A protein and the small-molecule ligand that binds it are described below.
Small molecule (SMILES): CC(=O)N[C@H]1[C@H](O[C@H]2[C@H](O)[C@@H](NC(C)=O)CO[C@@H]2CO)O[C@H](CO)[C@@H](O[C@@H]2O[C@H](CO[C@H]3O[C@H](CO)[C@@H](O)[C@H](O)[C@@H]3O)[C@@H](O)[C@H](O[C@H]3O[C@H](CO)[C@@H](O)[C@H](O)[C@@H]3O[C@H]3O[C@H](CO)[C@@H](O)[C@H](O)[C@@H]3O)[C@@H]2O)[C@@H]1O

Binding-site contacts:
Ligand atom N2 contacts residue SER412 of chain 1.A at 4.0 Å.
Ligand atom C5 contacts residue THR179 of chain 1.A at 3.8 Å.
Ligand atom C5 contacts residue LYS405 of chain 1.A at 3.9 Å.
Ligand atom O4 contacts residue ILE404 of chain 1.A at 3.8 Å.
Ligand atom O6 contacts residue LYS409 of chain 1.A at 3.8 Å.
Ligand atom O5 contacts residue ASN232 of chain 1.A at 2.3 Å (h-bond).
Ligand atom C6 contacts residue PHE180 of chain 1.A at 4.0 Å (hydrophobic).
Ligand atom C6 contacts residue THR179 of chain 1.A at 3.8 Å.
Ligand atom C2 contacts residue ASN232 of chain 1.A at 2.5 Å.
Ligand atom O7 contacts residue ASN345 of chain 1.A at 4.0 Å.
Ligand atom C1 contacts residue ASN232 of chain 1.A at 1.4 Å.
Ligand atom O5 contacts residue LYS222 of chain 1.A at 4.0 Å.
Ligand atom C7 contacts residue SER411 of chain 1.A at 3.8 Å.
Ligand atom C5 contacts residue GLU181 of chain 1.A at 4.0 Å.
Ligand atom O7 contacts residue PRO182 of chain 1.A at 3.3 Å.
Ligand atom O4 contacts residue THR179 of chain 1.A at 2.0 Å.
Ligand atom O6 contacts residue GLY406 of chain 1.A at 3.4 Å.
Ligand atom C7 contacts residue ASN345 of chain 1.A at 4.1 Å.
Ligand atom C8 contacts residue VAL224 of chain 1.A at 3.8 Å (hydrophobic).
Ligand atom O4 contacts residue SER411 of chain 1.A at 3.6 Å.
Ligand atom O7 contacts residue SER411 of chain 1.A at 3.3 Å (h-bond).
Ligand atom O6 contacts residue LYS405 of chain 1.A at 2.8 Å (salt-bridge).
Ligand atom O6 contacts residue ILE404 of chain 1.A at 3.4 Å.
Ligand atom C4 contacts residue SER411 of chain 1.A at 3.9 Å.
Ligand atom C8 contacts residue LEU231 of chain 1.A at 3.7 Å (hydrophobic).
Ligand atom C4 contacts residue LYS405 of chain 1.A at 3.3 Å.
Ligand atom C3 contacts residue ASN232 of chain 1.A at 3.8 Å.
Ligand atom C1 contacts residue SER412 of chain 1.A at 4.0 Å.
Ligand atom C6 contacts residue LYS405 of chain 1.A at 3.4 Å.
Ligand atom C6 contacts residue SER411 of chain 1.A at 3.9 Å.
Ligand atom C5 contacts residue ASN232 of chain 1.A at 3.6 Å.
Ligand atom C6 contacts residue GLY406 of chain 1.A at 3.7 Å.
Ligand atom O6 contacts residue SER411 of chain 1.A at 3.5 Å (h-bond).
Ligand atom C4 contacts residue THR179 of chain 1.A at 3.3 Å.
Ligand atom C7 contacts residue ASN232 of chain 1.A at 3.9 Å.
Ligand atom C8 contacts residue ASN345 of chain 1.A at 3.4 Å.
Ligand atom O6 contacts residue ILE408 of chain 1.A at 3.8 Å.
Ligand atom N2 contacts residue ASN232 of chain 1.A at 3.0 Å (h-bond).
Ligand atom C5 contacts residue SER411 of chain 1.A at 3.3 Å.
Ligand atom O4 contacts residue LYS405 of chain 1.A at 3.0 Å (salt-bridge).

Sequence of chain 1.A:
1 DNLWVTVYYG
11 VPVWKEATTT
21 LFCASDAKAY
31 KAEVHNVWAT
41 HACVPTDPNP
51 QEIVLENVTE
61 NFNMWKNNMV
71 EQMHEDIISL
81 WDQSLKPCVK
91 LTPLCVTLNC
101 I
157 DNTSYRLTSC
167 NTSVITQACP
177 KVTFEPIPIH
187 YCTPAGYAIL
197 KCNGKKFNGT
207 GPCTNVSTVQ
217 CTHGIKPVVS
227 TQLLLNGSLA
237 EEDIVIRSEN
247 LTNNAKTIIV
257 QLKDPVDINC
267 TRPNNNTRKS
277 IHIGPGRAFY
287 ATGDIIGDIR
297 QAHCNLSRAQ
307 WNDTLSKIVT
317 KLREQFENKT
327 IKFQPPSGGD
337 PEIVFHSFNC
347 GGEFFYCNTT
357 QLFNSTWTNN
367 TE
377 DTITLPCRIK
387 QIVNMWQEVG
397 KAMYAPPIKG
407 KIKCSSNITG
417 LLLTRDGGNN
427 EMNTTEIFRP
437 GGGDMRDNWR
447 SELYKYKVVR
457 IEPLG